Sequence of chain 1.B:
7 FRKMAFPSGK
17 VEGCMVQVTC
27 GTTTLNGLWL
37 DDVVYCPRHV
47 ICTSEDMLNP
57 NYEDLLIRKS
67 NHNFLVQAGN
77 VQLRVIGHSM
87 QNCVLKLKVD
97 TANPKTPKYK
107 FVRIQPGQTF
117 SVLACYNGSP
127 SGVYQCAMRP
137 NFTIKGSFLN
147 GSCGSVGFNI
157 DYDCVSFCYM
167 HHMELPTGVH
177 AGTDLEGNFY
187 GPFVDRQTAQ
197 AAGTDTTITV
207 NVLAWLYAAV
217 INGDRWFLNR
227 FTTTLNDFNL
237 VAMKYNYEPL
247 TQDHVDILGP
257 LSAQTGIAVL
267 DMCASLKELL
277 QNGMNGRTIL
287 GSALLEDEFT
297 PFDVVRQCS

A small-molecule ligand and the protein it binds are described below.
Small molecule (SMILES): CC(C)C[C@H](NC(=O)OC[C@H]1C[C@H]2C=C[C@@H]1C2)C(=O)N[C@@H](C[C@@H]1CCNC1=O)C(O)S(=O)(=O)O

Binding-site contacts:
Ligand atom N3 contacts residue Y711 of chain 1.F at 0.1 Å (h-bond).
Ligand atom C16 contacts residue Y711 of chain 1.F at 0.2 Å.
Ligand atom C5 contacts residue Y711 of chain 1.F at 0.1 Å.
Ligand atom N1 contacts residue GLN193 of chain 1.B at 2.9 Å (h-bond).
Ligand atom C9 contacts residue Y711 of chain 1.F at 0.1 Å.
Ligand atom C22 contacts residue Y711 of chain 1.F at 0.2 Å.
Ligand atom C21 contacts residue Y711 of chain 1.F at 0.2 Å.
Ligand atom O5 contacts residue Y711 of chain 1.F at 0.1 Å (h-bond).
Ligand atom C8 contacts residue CYS149 of chain 1.B at 2.7 Å (hydrophobic).
Ligand atom C13 contacts residue Y711 of chain 1.F at 0.1 Å.
Ligand atom O2 contacts residue Y711 of chain 1.F at 0.2 Å (h-bond).
Ligand atom N2 contacts residue Y711 of chain 1.F at 0.1 Å (h-bond).
Ligand atom O2 contacts residue HIS167 of chain 1.B at 2.8 Å (h-bond).
Ligand atom O4 contacts residue Y711 of chain 1.F at 0.2 Å (h-bond).
Ligand atom C3 contacts residue Y711 of chain 1.F at 0.1 Å.
Ligand atom O5 contacts residue GLN193 of chain 1.B at 2.9 Å (h-bond).
Ligand atom C4 contacts residue Y711 of chain 1.F at 0.1 Å.
Ligand atom C7 contacts residue Y711 of chain 1.F at 0.2 Å.
Ligand atom C15 contacts residue Y711 of chain 1.F at 0.1 Å.
Ligand atom C20 contacts residue Y711 of chain 1.F at 0.2 Å.
Ligand atom O3 contacts residue CYS149 of chain 1.B at 2.6 Å (h-bond).
Ligand atom C19 contacts residue Y711 of chain 1.F at 0.2 Å.
Ligand atom C10 contacts residue Y711 of chain 1.F at 0.1 Å.
Ligand atom N1 contacts residue Y711 of chain 1.F at 0.1 Å (h-bond).
Ligand atom C2 contacts residue Y711 of chain 1.F at 0.1 Å.
Ligand atom C6 contacts residue Y711 of chain 1.F at 0.1 Å.
Ligand atom C14 contacts residue CYS149 of chain 1.B at 1.8 Å (hydrophobic).
Ligand atom O1 contacts residue Y711 of chain 1.F at 0.6 Å (h-bond).
Ligand atom C1 contacts residue Y711 of chain 1.F at 0.3 Å.
Ligand atom C14 contacts residue Y711 of chain 1.F at 0.1 Å.
Ligand atom N2 contacts residue HIS168 of chain 1.B at 3.1 Å (h-bond).
Ligand atom C8 contacts residue Y711 of chain 1.F at 0.1 Å.
Ligand atom N2 contacts residue CYS149 of chain 1.B at 3.0 Å (h-bond).
Ligand atom C17 contacts residue Y711 of chain 1.F at 0.2 Å.
Ligand atom O3 contacts residue HIS45 of chain 1.B at 2.9 Å (h-bond).
Ligand atom C18 contacts residue Y711 of chain 1.F at 0.2 Å.
Ligand atom C11 contacts residue Y711 of chain 1.F at 0.2 Å.
Ligand atom C12 contacts residue Y711 of chain 1.F at 0.1 Å.
Ligand atom O3 contacts residue Y711 of chain 1.F at 1.4 Å.
Ligand atom N3 contacts residue GLU170 of chain 1.B at 3.1 Å (salt-bridge).